Binding-site contacts:
Ligand atom N2 contacts residue ASN114 of chain 1.F at 2.9 Å (h-bond).
Ligand atom O5 contacts residue ASN114 of chain 1.F at 2.4 Å (h-bond).
Ligand atom C8 contacts residue ASN114 of chain 1.F at 3.9 Å.
Ligand atom C2 contacts residue ASN114 of chain 1.F at 2.4 Å.
Ligand atom C1 contacts residue ASN114 of chain 1.F at 1.4 Å.
Ligand atom C7 contacts residue ASN114 of chain 1.F at 3.1 Å.
Ligand atom C3 contacts residue ASN114 of chain 1.F at 3.8 Å.
Ligand atom C4 contacts residue ASN114 of chain 1.F at 4.2 Å.
Ligand atom O7 contacts residue ASN114 of chain 1.F at 3.3 Å (h-bond).
Ligand atom C5 contacts residue ASN114 of chain 1.F at 3.6 Å.

Sequence of chain 1.F:
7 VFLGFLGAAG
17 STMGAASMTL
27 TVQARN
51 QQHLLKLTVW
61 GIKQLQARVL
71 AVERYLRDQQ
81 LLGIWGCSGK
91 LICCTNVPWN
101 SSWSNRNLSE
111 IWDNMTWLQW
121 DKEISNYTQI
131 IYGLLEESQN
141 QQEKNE

A small-molecule ligand and the protein it binds are described below.
Small molecule (SMILES): CC(=O)N[C@@H]1[C@@H](O)[C@H](O)[C@@H](CO)O[C@H]1O